Sequence of chain 18.E:
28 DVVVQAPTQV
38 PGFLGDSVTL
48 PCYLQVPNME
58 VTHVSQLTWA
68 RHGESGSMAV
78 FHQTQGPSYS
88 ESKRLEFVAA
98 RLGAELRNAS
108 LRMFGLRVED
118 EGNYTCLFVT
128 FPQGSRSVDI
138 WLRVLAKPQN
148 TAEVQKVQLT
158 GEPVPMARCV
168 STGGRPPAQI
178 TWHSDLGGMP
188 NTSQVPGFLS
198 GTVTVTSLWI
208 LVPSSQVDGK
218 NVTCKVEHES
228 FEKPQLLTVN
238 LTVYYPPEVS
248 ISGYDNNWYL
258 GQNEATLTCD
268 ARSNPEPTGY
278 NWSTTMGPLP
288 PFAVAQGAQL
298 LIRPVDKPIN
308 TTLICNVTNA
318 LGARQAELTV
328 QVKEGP

This protein binds this small molecule.
Small molecule (SMILES): CC(=O)N[C@H]1[C@H](O[C@H]2[C@H](O)[C@@H](NC(C)=O)CO[C@@H]2CO)O[C@H](CO)[C@@H](O[C@@H]2O[C@H](CO)[C@@H](O)[C@H](O)[C@@H]2O)[C@@H]1O

Binding-site contacts:
Ligand atom C4 contacts residue ASN237 of chain 18.E at 4.3 Å.
Ligand atom O7 contacts residue ASN237 of chain 18.E at 3.8 Å.
Ligand atom C8 contacts residue ASN218 of chain 18.E at 2.8 Å.
Ligand atom O7 contacts residue GLY216 of chain 18.E at 3.9 Å.
Ligand atom C7 contacts residue NAG1 of chain 18.I at 4.4 Å.
Ligand atom O5 contacts residue ASN237 of chain 18.E at 2.3 Å (h-bond).
Ligand atom C8 contacts residue LYS217 of chain 18.E at 3.9 Å.
Ligand atom N2 contacts residue ASN218 of chain 18.E at 4.4 Å.
Ligand atom C8 contacts residue GLY216 of chain 18.E at 2.1 Å.
Ligand atom O7 contacts residue ASN218 of chain 18.E at 3.5 Å (h-bond).
Ligand atom N2 contacts residue ASN237 of chain 18.E at 3.1 Å (h-bond).
Ligand atom C3 contacts residue ASN237 of chain 18.E at 3.9 Å.
Ligand atom C5 contacts residue ASN237 of chain 18.E at 3.6 Å.
Ligand atom N2 contacts residue GLY216 of chain 18.E at 2.6 Å (h-bond).
Ligand atom C7 contacts residue ASN218 of chain 18.E at 3.4 Å.
Ligand atom C1 contacts residue ASN237 of chain 18.E at 1.4 Å.
Ligand atom C2 contacts residue ASN237 of chain 18.E at 2.6 Å.
Ligand atom C1 contacts residue GLY216 of chain 18.E at 4.3 Å.
Ligand atom O6 contacts residue ASN237 of chain 18.E at 4.4 Å.
Ligand atom C7 contacts residue GLY216 of chain 18.E at 2.7 Å.
Ligand atom C7 contacts residue ASN237 of chain 18.E at 3.7 Å.
Ligand atom C8 contacts residue NAG1 of chain 18.I at 4.3 Å.
Ligand atom O7 contacts residue NAG1 of chain 18.I at 3.7 Å.
Ligand atom C2 contacts residue GLY216 of chain 18.E at 3.9 Å.